Binding-site contacts:
Ligand atom CL3 contacts residue PHE230 of chain 2.A at 3.7 Å.
Ligand atom CL1 contacts residue GLY193 of chain 2.A at 3.4 Å.
Ligand atom N16 contacts residue LYS105 of chain 2.A at 3.7 Å.
Ligand atom O contacts residue TYR191 of chain 2.A at 3.2 Å.
Ligand atom CL3 contacts residue VAL111 of chain 2.A at 3.4 Å.
Ligand atom C18 contacts residue VAL109 of chain 2.A at 3.7 Å (hydrophobic).
Ligand atom C2 contacts residue LYS106 of chain 2.A at 3.7 Å.
Ligand atom C2 contacts residue VAL109 of chain 2.A at 3.5 Å (hydrophobic).
Ligand atom N12 contacts residue LEU103 of chain 2.A at 3.5 Å.
Ligand atom C22 contacts residue LEU237 of chain 2.A at 3.2 Å (hydrophobic).
Ligand atom N17 contacts residue LYS106 of chain 2.A at 2.8 Å (salt-bridge).
Ligand atom C10 contacts residue TRP232 of chain 2.A at 3.7 Å (hydrophobic).
Ligand atom N17 contacts residue VAL109 of chain 2.A at 3.5 Å.
Ligand atom C1 contacts residue VAL109 of chain 2.A at 3.6 Å (hydrophobic).
Ligand atom CL1 contacts residue TYR191 of chain 2.A at 3.3 Å.
Ligand atom N26 contacts residue TRP232 of chain 2.A at 3.4 Å.
Ligand atom N13 contacts residue LEU103 of chain 2.A at 3.5 Å.
Ligand atom C7 contacts residue TYR191 of chain 2.A at 3.3 Å (hydrophobic).
Ligand atom C2 contacts residue LYS104 of chain 2.A at 3.4 Å.
Ligand atom C6 contacts residue TYR191 of chain 2.A at 3.7 Å (hydrophobic).
Ligand atom CL1 contacts residue TYR184 of chain 2.A at 3.5 Å.
Ligand atom C24 contacts residue LEU237 of chain 2.A at 3.4 Å (hydrophobic).
Ligand atom C10 contacts residue TYR191 of chain 2.A at 3.7 Å (hydrophobic).
Ligand atom C14 contacts residue LYS104 of chain 2.A at 3.2 Å.
Ligand atom C24 contacts residue TRP232 of chain 2.A at 3.4 Å (hydrophobic).
Ligand atom C22 contacts residue HIS238 of chain 2.A at 3.6 Å.
Ligand atom N26 contacts residue TYR191 of chain 2.A at 3.3 Å.
Ligand atom N16 contacts residue LYS106 of chain 2.A at 3.0 Å (salt-bridge).
Ligand atom CL2 contacts residue PRO98 of chain 2.A at 3.5 Å.
Ligand atom C14 contacts residue TYR321 of chain 2.A at 3.4 Å (hydrophobic).
Ligand atom C11 contacts residue TYR191 of chain 2.A at 3.6 Å (hydrophobic).
Ligand atom C9 contacts residue LEU237 of chain 2.A at 3.5 Å (hydrophobic).
Ligand atom C23 contacts residue HIS238 of chain 2.A at 3.2 Å.
Ligand atom CL1 contacts residue VAL192 of chain 2.A at 3.7 Å.
Ligand atom C23 contacts residue LEU237 of chain 2.A at 3.7 Å (hydrophobic).
Ligand atom C22 contacts residue PHE230 of chain 2.A at 3.6 Å (hydrophobic).
Ligand atom C21 contacts residue PRO228 of chain 2.A at 3.6 Å (hydrophobic).
Ligand atom C6 contacts residue LEU103 of chain 2.A at 3.7 Å (hydrophobic).
Ligand atom C8 contacts residue TYR191 of chain 2.A at 3.5 Å (hydrophobic).
Ligand atom C1 contacts residue LYS106 of chain 2.A at 3.4 Å.

This small molecule binds to this protein.
Small molecule (SMILES): NCc1cc(Cl)cc(Oc2c(Cl)ccc3c2nnn3Cc2[nH]nc3ncccc23)c1Cl

Sequence of chain 2.A:
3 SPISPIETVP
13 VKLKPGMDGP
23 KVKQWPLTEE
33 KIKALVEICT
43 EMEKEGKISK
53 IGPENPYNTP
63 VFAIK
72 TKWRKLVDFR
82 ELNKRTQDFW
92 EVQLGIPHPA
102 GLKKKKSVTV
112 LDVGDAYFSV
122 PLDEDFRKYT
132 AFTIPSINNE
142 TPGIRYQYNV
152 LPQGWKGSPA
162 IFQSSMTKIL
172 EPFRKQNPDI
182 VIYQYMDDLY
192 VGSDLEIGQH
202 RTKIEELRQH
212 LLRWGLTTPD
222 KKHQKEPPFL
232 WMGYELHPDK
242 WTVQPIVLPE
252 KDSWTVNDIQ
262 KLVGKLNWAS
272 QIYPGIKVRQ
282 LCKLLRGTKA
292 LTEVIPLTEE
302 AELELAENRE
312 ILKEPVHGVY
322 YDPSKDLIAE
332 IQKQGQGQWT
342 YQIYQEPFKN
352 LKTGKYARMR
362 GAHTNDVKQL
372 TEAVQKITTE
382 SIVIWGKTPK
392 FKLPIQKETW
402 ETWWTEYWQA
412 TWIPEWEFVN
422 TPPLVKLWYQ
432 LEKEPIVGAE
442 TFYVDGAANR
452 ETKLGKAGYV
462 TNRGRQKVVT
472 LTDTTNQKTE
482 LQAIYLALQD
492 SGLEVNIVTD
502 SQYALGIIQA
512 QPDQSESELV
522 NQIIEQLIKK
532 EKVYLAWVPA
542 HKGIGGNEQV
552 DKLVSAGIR